Sequence of chain 1.A:
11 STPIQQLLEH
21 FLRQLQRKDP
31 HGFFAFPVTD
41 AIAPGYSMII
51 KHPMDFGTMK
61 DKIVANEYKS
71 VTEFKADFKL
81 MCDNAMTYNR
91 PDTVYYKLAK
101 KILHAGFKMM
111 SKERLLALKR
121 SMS

Binding-site contacts:
Ligand atom C8 contacts residue PHE33 of chain 1.A at 3.6 Å (hydrophobic).
Ligand atom N contacts residue PHE33 of chain 1.A at 3.9 Å.
Ligand atom C3 contacts residue TYR95 of chain 1.A at 3.9 Å (hydrophobic).
Ligand atom C6 contacts residue ASN89 of chain 1.A at 3.8 Å.
Ligand atom C4 contacts residue TYR95 of chain 1.A at 3.9 Å (hydrophobic).
Ligand atom C12 contacts residue ILE42 of chain 1.A at 4.1 Å (hydrophobic).
Ligand atom C10 contacts residue ILE42 of chain 1.A at 4.3 Å (hydrophobic).
Ligand atom O contacts residue ASN89 of chain 1.A at 2.9 Å (h-bond).
Ligand atom C5 contacts residue TYR88 of chain 1.A at 3.6 Å (hydrophobic).
Ligand atom C1 contacts residue TYR95 of chain 1.A at 4.0 Å (hydrophobic).
Ligand atom O contacts residue VAL38 of chain 1.A at 4.1 Å.
Ligand atom C11 contacts residue TYR95 of chain 1.A at 3.9 Å (hydrophobic).
Ligand atom C7 contacts residue ILE42 of chain 1.A at 3.8 Å (hydrophobic).
Ligand atom C5 contacts residue ALA43 of chain 1.A at 3.7 Å (hydrophobic).
Ligand atom C1 contacts residue VAL38 of chain 1.A at 3.9 Å (hydrophobic).
Ligand atom C4 contacts residue ASN89 of chain 1.A at 4.2 Å.
Ligand atom C5 contacts residue VAL38 of chain 1.A at 4.3 Å (hydrophobic).
Ligand atom C1 contacts residue PHE33 of chain 1.A at 3.2 Å (hydrophobic).
Ligand atom O contacts residue ALA85 of chain 1.A at 4.3 Å.
Ligand atom C contacts residue PHE34 of chain 1.A at 3.6 Å (hydrophobic).
Ligand atom O contacts residue TYR95 of chain 1.A at 4.1 Å.
Ligand atom C6 contacts residue TYR95 of chain 1.A at 4.0 Å (hydrophobic).
Ligand atom C contacts residue PHE33 of chain 1.A at 3.6 Å (hydrophobic).
Ligand atom C2 contacts residue ILE42 of chain 1.A at 4.3 Å (hydrophobic).
Ligand atom C contacts residue VAL38 of chain 1.A at 3.9 Å (hydrophobic).
Ligand atom C9 contacts residue ILE42 of chain 1.A at 3.9 Å (hydrophobic).
Ligand atom C5 contacts residue TYR95 of chain 1.A at 4.0 Å (hydrophobic).
Ligand atom O contacts residue TYR46 of chain 1.A at 4.3 Å.
Ligand atom C3 contacts residue VAL38 of chain 1.A at 4.2 Å (hydrophobic).
Ligand atom C8 contacts residue ILE42 of chain 1.A at 3.6 Å (hydrophobic).
Ligand atom C2 contacts residue TYR95 of chain 1.A at 3.8 Å (hydrophobic).
Ligand atom C7 contacts residue PHE33 of chain 1.A at 4.3 Å (hydrophobic).
Ligand atom C7 contacts residue TYR95 of chain 1.A at 4.0 Å (hydrophobic).
Ligand atom C6 contacts residue VAL38 of chain 1.A at 3.8 Å (hydrophobic).
Ligand atom C4 contacts residue VAL38 of chain 1.A at 4.0 Å (hydrophobic).
Ligand atom N contacts residue TYR95 of chain 1.A at 4.1 Å.
Ligand atom C5 contacts residue ASN89 of chain 1.A at 3.3 Å.
Ligand atom N contacts residue VAL38 of chain 1.A at 3.6 Å.
Ligand atom C12 contacts residue TYR95 of chain 1.A at 3.3 Å (hydrophobic).
Ligand atom C2 contacts residue PHE33 of chain 1.A at 4.2 Å (hydrophobic).

The small molecule below binds the protein below.
Small molecule (SMILES): Cc1cc(-c2ccc(C(N)=O)cc2)cn(C)c1=O